Binding-site contacts:
Ligand atom C1 contacts residue ASN145 of chain 1.C at 1.5 Å.
Ligand atom N2 contacts residue ASN145 of chain 1.C at 3.0 Å (h-bond).
Ligand atom C3 contacts residue ASN145 of chain 1.C at 3.9 Å.
Ligand atom O7 contacts residue ASN145 of chain 1.C at 3.6 Å.
Ligand atom C4 contacts residue ASN145 of chain 1.C at 4.3 Å.
Ligand atom C2 contacts residue ASN145 of chain 1.C at 2.5 Å.
Ligand atom C5 contacts residue TYR162 of chain 1.C at 4.2 Å (hydrophobic).
Ligand atom O5 contacts residue TYR162 of chain 1.C at 4.4 Å.
Ligand atom O5 contacts residue ASN145 of chain 1.C at 2.4 Å (h-bond).
Ligand atom C7 contacts residue ASN145 of chain 1.C at 3.5 Å.
Ligand atom O7 contacts residue TYR162 of chain 1.C at 4.4 Å.
Ligand atom C8 contacts residue LEU164 of chain 1.C at 3.8 Å (hydrophobic).
Ligand atom C8 contacts residue TYR162 of chain 1.C at 3.4 Å (hydrophobic).
Ligand atom C6 contacts residue TYR162 of chain 1.C at 4.1 Å (hydrophobic).
Ligand atom C5 contacts residue ASN145 of chain 1.C at 3.8 Å.
Ligand atom C8 contacts residue ASP317 of chain 1.C at 3.5 Å.
Ligand atom C7 contacts residue LEU164 of chain 1.C at 4.3 Å (hydrophobic).
Ligand atom O6 contacts residue TYR162 of chain 1.C at 3.2 Å.

A small-molecule ligand and the protein it binds are described below.
Small molecule (SMILES): CC(=O)N[C@H]1[C@H](O[C@H]2[C@H](O)[C@@H](NC(C)=O)CO[C@@H]2CO)O[C@H](CO)[C@@H](O)[C@@H]1O

Sequence of chain 1.C:
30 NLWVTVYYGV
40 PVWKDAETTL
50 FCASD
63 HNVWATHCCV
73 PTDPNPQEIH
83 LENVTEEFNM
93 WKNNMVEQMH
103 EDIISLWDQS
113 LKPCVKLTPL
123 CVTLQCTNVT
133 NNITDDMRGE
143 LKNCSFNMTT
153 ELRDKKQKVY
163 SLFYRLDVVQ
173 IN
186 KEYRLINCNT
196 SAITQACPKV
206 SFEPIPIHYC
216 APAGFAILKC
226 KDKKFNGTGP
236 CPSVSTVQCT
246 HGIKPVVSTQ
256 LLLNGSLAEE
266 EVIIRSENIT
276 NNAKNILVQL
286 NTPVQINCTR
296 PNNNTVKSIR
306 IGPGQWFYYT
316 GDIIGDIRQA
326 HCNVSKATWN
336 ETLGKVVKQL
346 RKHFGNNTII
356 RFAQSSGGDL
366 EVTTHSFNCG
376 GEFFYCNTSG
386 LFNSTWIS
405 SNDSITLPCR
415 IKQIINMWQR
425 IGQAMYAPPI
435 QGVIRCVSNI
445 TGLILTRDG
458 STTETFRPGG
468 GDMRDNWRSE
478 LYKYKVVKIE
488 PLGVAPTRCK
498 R